Binding-site contacts:
Ligand atom C8 contacts residue ASN70 of chain 46.B at 3.9 Å.
Ligand atom O3 contacts residue PRO31 of chain 46.B at 4.2 Å.
Ligand atom N2 contacts residue ASN32 of chain 46.B at 4.2 Å.
Ligand atom N2 contacts residue PRO31 of chain 46.B at 2.8 Å (h-bond).
Ligand atom O5 contacts residue ASN70 of chain 46.B at 2.4 Å (h-bond).
Ligand atom C6 contacts residue ARG33 of chain 46.B at 3.7 Å.
Ligand atom C4 contacts residue ASN70 of chain 46.B at 4.2 Å.
Ligand atom C2 contacts residue PRO31 of chain 46.B at 4.0 Å (hydrophobic).
Ligand atom C2 contacts residue ASN70 of chain 46.B at 2.5 Å.
Ligand atom O7 contacts residue ASN70 of chain 46.B at 3.5 Å (h-bond).
Ligand atom C7 contacts residue PRO31 of chain 46.B at 3.2 Å (hydrophobic).
Ligand atom O5 contacts residue ARG33 of chain 46.B at 4.3 Å.
Ligand atom C5 contacts residue ARG33 of chain 46.B at 3.9 Å.
Ligand atom C1 contacts residue ARG33 of chain 46.B at 4.1 Å.
Ligand atom O7 contacts residue PRO31 of chain 46.B at 3.0 Å (h-bond).
Ligand atom C5 contacts residue ASN70 of chain 46.B at 3.7 Å.
Ligand atom N2 contacts residue ASN70 of chain 46.B at 2.9 Å (h-bond).
Ligand atom C3 contacts residue ASN70 of chain 46.B at 3.8 Å.
Ligand atom O6 contacts residue ARG33 of chain 46.B at 3.0 Å (salt-bridge).
Ligand atom C1 contacts residue ASN70 of chain 46.B at 1.4 Å.
Ligand atom O7 contacts residue SER71 of chain 46.B at 4.4 Å.
Ligand atom C3 contacts residue PRO31 of chain 46.B at 4.1 Å (hydrophobic).
Ligand atom C7 contacts residue ASN70 of chain 46.B at 3.4 Å.

Sequence of chain 46.B:
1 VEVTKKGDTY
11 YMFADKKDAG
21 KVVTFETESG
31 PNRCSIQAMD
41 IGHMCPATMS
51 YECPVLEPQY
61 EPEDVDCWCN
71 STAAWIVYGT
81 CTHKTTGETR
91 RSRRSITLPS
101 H

A small-molecule ligand and the protein it binds are described below.
Small molecule (SMILES): CC(=O)N[C@@H]1[C@@H](O)[C@H](O)[C@@H](CO)O[C@H]1O